Sequence of chain 1.A:
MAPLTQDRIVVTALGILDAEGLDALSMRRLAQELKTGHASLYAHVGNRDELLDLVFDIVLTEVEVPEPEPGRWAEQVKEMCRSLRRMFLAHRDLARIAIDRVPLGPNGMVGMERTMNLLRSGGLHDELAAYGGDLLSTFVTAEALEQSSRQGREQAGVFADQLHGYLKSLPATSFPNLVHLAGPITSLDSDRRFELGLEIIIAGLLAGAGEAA

Sequence of chain 1.B:
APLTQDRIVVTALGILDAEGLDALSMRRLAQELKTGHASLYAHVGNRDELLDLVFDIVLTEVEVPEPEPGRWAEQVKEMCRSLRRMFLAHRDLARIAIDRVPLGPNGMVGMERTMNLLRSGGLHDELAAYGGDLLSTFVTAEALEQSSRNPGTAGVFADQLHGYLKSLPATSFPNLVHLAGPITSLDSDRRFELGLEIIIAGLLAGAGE

Binding-site contacts:
Ligand atom C15 contacts residue GLY113 of chain 1.A at 3.3 Å.
Ligand atom C2 contacts residue VAL65 of chain 1.A at 3.3 Å (hydrophobic).
Ligand atom C23 contacts residue SER139 of chain 1.A at 3.3 Å.
Ligand atom O4 contacts residue VAL65 of chain 1.A at 3.6 Å.
Ligand atom C29 contacts residue SER139 of chain 1.A at 3.2 Å.
Ligand atom C26 contacts residue SER139 of chain 1.A at 3.6 Å.
Ligand atom O3 contacts residue GLY113 of chain 1.A at 3.3 Å.
Ligand atom O13 contacts residue SER139 of chain 1.A at 3.2 Å.
Ligand atom O3 contacts residue ASN109 of chain 1.A at 3.8 Å.
Ligand atom C3 contacts residue VAL65 of chain 1.A at 3.9 Å (hydrophobic).
Ligand atom C13 contacts residue GLY113 of chain 1.A at 3.8 Å.
Ligand atom O8 contacts residue ILE101 of chain 1.A at 3.4 Å (h-bond).
Ligand atom C22 contacts residue PRO105 of chain 1.A at 3.7 Å (hydrophobic).
Ligand atom O2 contacts residue VAL112 of chain 1.A at 3.5 Å.
Ligand atom C15 contacts residue ASN109 of chain 1.A at 3.0 Å.
Ligand atom O7 contacts residue LEU62 of chain 1.A at 3.6 Å.
Ligand atom C3 contacts residue LEU62 of chain 1.A at 3.7 Å (hydrophobic).
Ligand atom O14 contacts residue SER139 of chain 1.A at 3.6 Å (h-bond).
Ligand atom C4 contacts residue VAL67 of chain 1.A at 3.5 Å (hydrophobic).
Ligand atom O7 contacts residue ASN109 of chain 1.A at 3.6 Å.
Ligand atom O9 contacts residue ILE101 of chain 1.A at 3.4 Å (h-bond).
Ligand atom C14 contacts residue GLY113 of chain 1.A at 3.5 Å.
Ligand atom O7 contacts residue GLY110 of chain 1.A at 2.9 Å (h-bond).
Ligand atom O6 contacts residue PRO105 of chain 1.A at 3.5 Å.
Ligand atom O11 contacts residue ASP136 of chain 1.A at 3.6 Å.
Ligand atom C17 contacts residue ILE101 of chain 1.A at 3.5 Å (hydrophobic).
Ligand atom C24 contacts residue PRO105 of chain 1.A at 3.6 Å (hydrophobic).
Ligand atom C32 contacts residue ALA100 of chain 1.A at 2.8 Å (hydrophobic).
Ligand atom C23 contacts residue PRO105 of chain 1.A at 3.5 Å (hydrophobic).
Ligand atom O1 contacts residue VAL65 of chain 1.A at 3.9 Å.
Ligand atom C16 contacts residue ASN109 of chain 1.A at 3.2 Å.
Ligand atom O5 contacts residue LEU86 of chain 1.A at 3.3 Å.
Ligand atom C27 contacts residue SER139 of chain 1.A at 3.0 Å.
Ligand atom C4 contacts residue VAL65 of chain 1.A at 3.4 Å (hydrophobic).
Ligand atom C28 contacts residue SER139 of chain 1.A at 2.8 Å.
Ligand atom O12 contacts residue MET114 of chain 1.A at 3.4 Å.
Ligand atom C24 contacts residue SER139 of chain 1.A at 3.8 Å.
Ligand atom O5 contacts residue MET82 of chain 1.A at 3.8 Å.
Ligand atom C16 contacts residue LEU62 of chain 1.A at 2.9 Å (hydrophobic).
Ligand atom C9 contacts residue SER139 of chain 1.A at 3.5 Å.

This protein binds this small molecule.
Small molecule (SMILES): C[C@H]1O[C@H](CC(=O)O)CC2=C1C(=O)c1c(O)c(-c3cc(O)c4c(c3O)C(=O)C3=C(C[C@@H](CC(=O)O)O[C@@H]3C)C4=O)cc(O)c1C2=O